Sequence of chain 1.B:
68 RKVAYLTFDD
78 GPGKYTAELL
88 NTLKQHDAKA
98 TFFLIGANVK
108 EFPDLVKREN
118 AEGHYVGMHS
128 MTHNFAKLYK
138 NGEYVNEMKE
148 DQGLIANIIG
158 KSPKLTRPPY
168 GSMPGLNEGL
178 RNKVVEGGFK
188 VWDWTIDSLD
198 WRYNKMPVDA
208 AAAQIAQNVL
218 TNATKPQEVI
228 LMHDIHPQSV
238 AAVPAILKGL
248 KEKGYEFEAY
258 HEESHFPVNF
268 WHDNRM

Binding-site contacts:
Ligand atom O02 contacts residue ASP77 of chain 1.B at 2.5 Å (salt-bridge).
Ligand atom O02 contacts residue HIS230 of chain 1.B at 3.0 Å (h-bond).
Ligand atom O01 contacts residue HIS126 of chain 1.B at 3.2 Å (h-bond).
Ligand atom C10 contacts residue TRP198 of chain 1.B at 3.8 Å (hydrophobic).
Ligand atom O02 contacts residue ASP76 of chain 1.B at 2.9 Å.
Ligand atom O02 contacts residue HIS130 of chain 1.B at 4.1 Å.
Ligand atom O01 contacts residue ASP77 of chain 1.B at 4.2 Å.
Ligand atom O01 contacts residue PRO166 of chain 1.B at 3.4 Å.
Ligand atom C13 contacts residue ASP77 of chain 1.B at 4.2 Å.
Ligand atom O01 contacts residue ZN1 of chain 1.I at 2.3 Å.
Ligand atom N01 contacts residue HIS230 of chain 1.B at 2.8 Å (h-bond).
Ligand atom C10 contacts residue TYR167 of chain 1.B at 3.8 Å (hydrophobic).
Ligand atom C04 contacts residue TYR167 of chain 1.B at 4.2 Å (hydrophobic).
Ligand atom C07 contacts residue TRP198 of chain 1.B at 3.6 Å (hydrophobic).
Ligand atom O01 contacts residue PRO165 of chain 1.B at 4.1 Å.
Ligand atom C02 contacts residue TYR167 of chain 1.B at 3.8 Å (hydrophobic).
Ligand atom C09 contacts residue TRP198 of chain 1.B at 3.6 Å (hydrophobic).
Ligand atom C08 contacts residue TRP198 of chain 1.B at 3.4 Å (hydrophobic).
Ligand atom C12 contacts residue TYR167 of chain 1.B at 3.6 Å (hydrophobic).
Ligand atom C02 contacts residue TRP198 of chain 1.B at 3.9 Å (hydrophobic).
Ligand atom N01 contacts residue ASP77 of chain 1.B at 3.6 Å (salt-bridge).
Ligand atom C13 contacts residue ZN1 of chain 1.I at 2.9 Å.
Ligand atom O02 contacts residue HIS126 of chain 1.B at 3.4 Å (h-bond).
Ligand atom N01 contacts residue ZN1 of chain 1.I at 2.9 Å.
Ligand atom C07 contacts residue TYR167 of chain 1.B at 4.2 Å (hydrophobic).
Ligand atom C13 contacts residue HIS130 of chain 1.B at 4.0 Å.
Ligand atom C13 contacts residue HIS126 of chain 1.B at 4.1 Å.
Ligand atom O02 contacts residue ZN1 of chain 1.I at 2.1 Å.
Ligand atom O01 contacts residue HIS130 of chain 1.B at 3.2 Å (h-bond).
Ligand atom C12 contacts residue ZN1 of chain 1.I at 4.1 Å.
Ligand atom C08 contacts residue TYR167 of chain 1.B at 3.9 Å (hydrophobic).
Ligand atom C09 contacts residue TYR167 of chain 1.B at 3.7 Å (hydrophobic).
Ligand atom C03 contacts residue TYR167 of chain 1.B at 4.2 Å (hydrophobic).
Ligand atom N01 contacts residue ASP76 of chain 1.B at 3.5 Å (salt-bridge).
Ligand atom C13 contacts residue HIS230 of chain 1.B at 3.9 Å.
Ligand atom N01 contacts residue HIS126 of chain 1.B at 4.2 Å.
Ligand atom C01 contacts residue TRP198 of chain 1.B at 3.8 Å (hydrophobic).
Ligand atom C01 contacts residue TYR167 of chain 1.B at 4.0 Å (hydrophobic).
Ligand atom O01 contacts residue TYR167 of chain 1.B at 2.9 Å (h-bond).
Ligand atom C13 contacts residue TYR167 of chain 1.B at 3.7 Å (hydrophobic).

The protein below binds the small molecule below.
Small molecule (SMILES): O=C(CCc1cccc2ccccc12)NO